Binding-site contacts:
Ligand atom O6 contacts residue ASP796 of chain 1.G at 3.8 Å.
Ligand atom C5 contacts residue ASN709 of chain 1.D at 3.7 Å.
Ligand atom O5 contacts residue ASP796 of chain 1.G at 2.8 Å (salt-bridge).
Ligand atom C5 contacts residue ASP796 of chain 1.G at 4.2 Å.
Ligand atom C2 contacts residue ASP796 of chain 1.G at 4.3 Å.
Ligand atom C6 contacts residue ASP796 of chain 1.G at 4.4 Å.
Ligand atom C8 contacts residue GLY1131 of chain 1.D at 3.7 Å.
Ligand atom C3 contacts residue ASN709 of chain 1.D at 3.8 Å.
Ligand atom C1 contacts residue ASP796 of chain 1.G at 3.3 Å.
Ligand atom O5 contacts residue ASN709 of chain 1.D at 2.4 Å (h-bond).
Ligand atom C2 contacts residue ASN709 of chain 1.D at 2.4 Å.
Ligand atom C8 contacts residue ASN709 of chain 1.D at 4.3 Å.
Ligand atom C1 contacts residue ASN709 of chain 1.D at 1.4 Å.
Ligand atom C4 contacts residue ASN709 of chain 1.D at 4.2 Å.
Ligand atom C7 contacts residue ASN709 of chain 1.D at 3.2 Å.
Ligand atom N2 contacts residue ASN709 of chain 1.D at 2.9 Å (h-bond).
Ligand atom O7 contacts residue ASN709 of chain 1.D at 3.1 Å (h-bond).

Sequence of chain 1.D:
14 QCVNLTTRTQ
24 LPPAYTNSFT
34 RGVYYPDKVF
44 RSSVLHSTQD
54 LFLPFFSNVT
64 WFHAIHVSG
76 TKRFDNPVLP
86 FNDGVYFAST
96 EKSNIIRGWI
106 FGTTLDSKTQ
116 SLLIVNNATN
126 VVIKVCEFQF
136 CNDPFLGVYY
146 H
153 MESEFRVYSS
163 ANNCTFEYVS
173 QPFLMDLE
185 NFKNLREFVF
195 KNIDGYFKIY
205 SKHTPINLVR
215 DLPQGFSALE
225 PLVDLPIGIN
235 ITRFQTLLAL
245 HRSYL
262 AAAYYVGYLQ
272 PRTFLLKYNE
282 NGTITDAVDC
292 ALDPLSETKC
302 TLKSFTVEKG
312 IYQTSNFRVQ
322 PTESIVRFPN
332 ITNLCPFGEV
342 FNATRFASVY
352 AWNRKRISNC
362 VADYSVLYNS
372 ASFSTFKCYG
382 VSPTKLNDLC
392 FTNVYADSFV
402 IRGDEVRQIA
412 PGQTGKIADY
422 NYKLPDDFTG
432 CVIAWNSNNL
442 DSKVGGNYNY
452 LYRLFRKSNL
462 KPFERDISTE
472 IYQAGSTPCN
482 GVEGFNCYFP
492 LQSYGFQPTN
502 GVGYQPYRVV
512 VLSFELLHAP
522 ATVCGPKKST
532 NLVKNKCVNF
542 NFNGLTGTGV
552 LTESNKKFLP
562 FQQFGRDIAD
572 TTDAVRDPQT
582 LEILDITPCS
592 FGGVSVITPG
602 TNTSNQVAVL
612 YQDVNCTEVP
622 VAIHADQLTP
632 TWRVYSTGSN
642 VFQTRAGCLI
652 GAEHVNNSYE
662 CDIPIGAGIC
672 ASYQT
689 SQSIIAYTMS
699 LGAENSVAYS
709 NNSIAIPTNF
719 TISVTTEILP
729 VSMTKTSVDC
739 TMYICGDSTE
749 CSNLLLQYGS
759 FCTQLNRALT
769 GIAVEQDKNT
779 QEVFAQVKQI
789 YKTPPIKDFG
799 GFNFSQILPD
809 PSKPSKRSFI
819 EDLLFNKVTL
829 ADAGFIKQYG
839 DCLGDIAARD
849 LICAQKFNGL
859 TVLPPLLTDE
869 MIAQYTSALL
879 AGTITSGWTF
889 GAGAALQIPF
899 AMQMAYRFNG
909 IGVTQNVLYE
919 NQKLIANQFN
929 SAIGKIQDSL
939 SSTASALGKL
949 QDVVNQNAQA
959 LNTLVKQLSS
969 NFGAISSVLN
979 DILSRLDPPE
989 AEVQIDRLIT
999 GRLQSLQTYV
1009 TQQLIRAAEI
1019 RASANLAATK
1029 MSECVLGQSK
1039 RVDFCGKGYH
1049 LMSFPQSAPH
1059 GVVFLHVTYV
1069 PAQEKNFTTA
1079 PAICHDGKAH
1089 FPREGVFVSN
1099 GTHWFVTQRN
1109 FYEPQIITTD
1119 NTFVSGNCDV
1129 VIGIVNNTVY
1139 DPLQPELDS

The protein below binds the small molecule below.
Small molecule (SMILES): CC(=O)N[C@@H]1[C@@H](O)[C@H](O)[C@@H](CO)O[C@H]1O

Sequence of chain 1.G:
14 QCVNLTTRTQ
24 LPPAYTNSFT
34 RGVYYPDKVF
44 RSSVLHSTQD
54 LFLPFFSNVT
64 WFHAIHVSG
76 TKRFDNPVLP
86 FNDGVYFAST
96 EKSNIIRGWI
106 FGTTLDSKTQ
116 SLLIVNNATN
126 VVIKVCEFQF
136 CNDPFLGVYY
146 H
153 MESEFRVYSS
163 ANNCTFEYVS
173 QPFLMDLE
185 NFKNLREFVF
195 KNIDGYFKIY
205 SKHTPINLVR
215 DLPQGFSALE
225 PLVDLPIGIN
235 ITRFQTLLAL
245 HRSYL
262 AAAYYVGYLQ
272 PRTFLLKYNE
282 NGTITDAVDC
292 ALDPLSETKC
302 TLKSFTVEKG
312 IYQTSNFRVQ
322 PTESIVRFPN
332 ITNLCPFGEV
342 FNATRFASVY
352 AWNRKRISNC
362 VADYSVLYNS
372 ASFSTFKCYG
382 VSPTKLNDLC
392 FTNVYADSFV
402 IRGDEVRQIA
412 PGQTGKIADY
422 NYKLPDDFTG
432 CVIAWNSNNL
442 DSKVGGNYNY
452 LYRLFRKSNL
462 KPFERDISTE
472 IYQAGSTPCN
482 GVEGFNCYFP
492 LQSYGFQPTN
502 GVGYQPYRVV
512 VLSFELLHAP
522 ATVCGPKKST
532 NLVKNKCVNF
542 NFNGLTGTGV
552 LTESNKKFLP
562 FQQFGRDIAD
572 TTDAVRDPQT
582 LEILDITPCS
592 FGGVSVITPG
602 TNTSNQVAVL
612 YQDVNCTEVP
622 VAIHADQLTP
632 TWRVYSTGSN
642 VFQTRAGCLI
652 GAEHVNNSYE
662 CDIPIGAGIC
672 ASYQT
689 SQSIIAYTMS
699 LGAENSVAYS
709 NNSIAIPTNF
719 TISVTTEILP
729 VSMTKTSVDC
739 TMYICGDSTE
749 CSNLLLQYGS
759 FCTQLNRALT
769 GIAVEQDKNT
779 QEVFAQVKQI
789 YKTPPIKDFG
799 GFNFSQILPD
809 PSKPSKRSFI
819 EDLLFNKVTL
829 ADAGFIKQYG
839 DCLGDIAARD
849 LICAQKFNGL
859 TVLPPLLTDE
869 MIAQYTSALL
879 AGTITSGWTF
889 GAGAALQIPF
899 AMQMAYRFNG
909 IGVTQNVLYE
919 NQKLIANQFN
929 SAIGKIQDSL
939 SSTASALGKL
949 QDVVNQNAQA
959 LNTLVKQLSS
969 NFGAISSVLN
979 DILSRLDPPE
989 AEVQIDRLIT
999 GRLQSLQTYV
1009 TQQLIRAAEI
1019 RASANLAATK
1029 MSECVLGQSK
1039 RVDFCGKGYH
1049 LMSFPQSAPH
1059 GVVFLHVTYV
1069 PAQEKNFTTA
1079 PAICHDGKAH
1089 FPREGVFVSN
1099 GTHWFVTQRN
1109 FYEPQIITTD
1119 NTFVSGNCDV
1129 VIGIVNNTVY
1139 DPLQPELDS